Sequence of chain 1.F:
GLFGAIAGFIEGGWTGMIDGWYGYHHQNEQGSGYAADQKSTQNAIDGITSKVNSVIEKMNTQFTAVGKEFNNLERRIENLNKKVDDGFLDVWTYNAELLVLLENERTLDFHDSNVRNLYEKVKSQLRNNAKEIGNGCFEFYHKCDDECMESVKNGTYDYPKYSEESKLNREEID

A protein and the small-molecule ligand that binds it are described below.
Small molecule (SMILES): CC(=O)N[C@H]1[C@H](O[C@H]2[C@H](O)[C@@H](NC(C)=O)CO[C@@H]2CO)O[C@H](CO)[C@@H](O[C@@H]2O[C@H](CO)[C@@H](O)[C@H](O)[C@@H]2O)[C@@H]1O

Binding-site contacts:
Ligand atom C8 contacts residue ASN154 of chain 1.F at 4.3 Å.
Ligand atom C3 contacts residue ASN154 of chain 1.F at 3.8 Å.
Ligand atom C1 contacts residue ASN154 of chain 1.F at 1.4 Å.
Ligand atom O3 contacts residue GLU147 of chain 1.F at 4.5 Å.
Ligand atom O7 contacts residue GLU147 of chain 1.F at 3.9 Å.
Ligand atom C5 contacts residue ASN154 of chain 1.F at 3.7 Å.
Ligand atom O6 contacts residue GLU147 of chain 1.F at 4.3 Å.
Ligand atom O5 contacts residue ASN154 of chain 1.F at 2.4 Å (h-bond).
Ligand atom C6 contacts residue GLU147 of chain 1.F at 4.3 Å.
Ligand atom O5 contacts residue GLU150 of chain 1.F at 4.1 Å.
Ligand atom O6 contacts residue THR156 of chain 1.F at 4.4 Å.
Ligand atom O7 contacts residue ASN154 of chain 1.F at 3.7 Å.
Ligand atom C4 contacts residue ASN154 of chain 1.F at 4.2 Å.
Ligand atom C1 contacts residue GLU150 of chain 1.F at 4.5 Å.
Ligand atom O6 contacts residue SER151 of chain 1.F at 4.0 Å.
Ligand atom C3 contacts residue GLU147 of chain 1.F at 4.1 Å.
Ligand atom N2 contacts residue ASN154 of chain 1.F at 2.9 Å (h-bond).
Ligand atom C7 contacts residue ASN154 of chain 1.F at 3.4 Å.
Ligand atom C2 contacts residue ASN154 of chain 1.F at 2.5 Å.